A small-molecule ligand and the protein it binds are described below.
Small molecule (SMILES): O=C(CCc1ccc(O)cc1)c1c(O)cc(O)cc1O

Binding-site contacts:
Ligand atom C1 contacts residue ALA74 of chain 1.A at 4.1 Å (hydrophobic).
Ligand atom O2 contacts residue MET167 of chain 1.A at 3.2 Å.
Ligand atom O4 contacts residue SER77 of chain 1.A at 2.8 Å (h-bond).
Ligand atom O1 contacts residue CYS137 of chain 1.A at 3.0 Å (h-bond).
Ligand atom C2 contacts residue GLU78 of chain 1.A at 3.2 Å.
Ligand atom C6 contacts residue ILE141 of chain 1.A at 4.0 Å (hydrophobic).
Ligand atom C7 contacts residue LEU92 of chain 1.A at 4.0 Å (hydrophobic).
Ligand atom C7 contacts residue ILE141 of chain 1.A at 4.2 Å (hydrophobic).
Ligand atom C9 contacts residue CYS137 of chain 1.A at 4.2 Å (hydrophobic).
Ligand atom C3 contacts residue LEU92 of chain 1.A at 4.4 Å (hydrophobic).
Ligand atom C1 contacts residue GLU78 of chain 1.A at 3.2 Å.
Ligand atom C12 contacts residue VAL96 of chain 1.A at 4.2 Å (hydrophobic).
Ligand atom C5 contacts residue ILE141 of chain 1.A at 4.0 Å (hydrophobic).
Ligand atom O2 contacts residue ILE141 of chain 1.A at 4.0 Å.
Ligand atom C6 contacts residue CYS137 of chain 1.A at 4.2 Å (hydrophobic).
Ligand atom C2 contacts residue GLY140 of chain 1.A at 4.2 Å.
Ligand atom C1 contacts residue GLY140 of chain 1.A at 4.1 Å.
Ligand atom C2 contacts residue ALA74 of chain 1.A at 4.0 Å (hydrophobic).
Ligand atom C15 contacts residue VAL171 of chain 1.A at 4.3 Å (hydrophobic).
Ligand atom C13 contacts residue ILE175 of chain 1.A at 4.2 Å (hydrophobic).
Ligand atom O5 contacts residue MET167 of chain 1.A at 4.3 Å.
Ligand atom C3 contacts residue SER77 of chain 1.A at 3.6 Å.
Ligand atom O4 contacts residue GLY140 of chain 1.A at 3.8 Å.
Ligand atom C8 contacts residue CYS137 of chain 1.A at 4.0 Å (hydrophobic).
Ligand atom C1 contacts residue ILE141 of chain 1.A at 4.2 Å (hydrophobic).
Ligand atom C5 contacts residue LEU92 of chain 1.A at 4.2 Å (hydrophobic).
Ligand atom O4 contacts residue GLU78 of chain 1.A at 2.4 Å (salt-bridge).
Ligand atom C8 contacts residue LEU92 of chain 1.A at 4.2 Å (hydrophobic).
Ligand atom C7 contacts residue CYS137 of chain 1.A at 4.4 Å (hydrophobic).
Ligand atom O1 contacts residue ILE141 of chain 1.A at 4.3 Å.
Ligand atom C14 contacts residue ILE175 of chain 1.A at 4.0 Å (hydrophobic).
Ligand atom O4 contacts residue ALA144 of chain 1.A at 4.3 Å.
Ligand atom O3 contacts residue ASN110 of chain 1.A at 3.6 Å.
Ligand atom O4 contacts residue ALA74 of chain 1.A at 3.0 Å (h-bond).
Ligand atom C2 contacts residue SER77 of chain 1.A at 3.6 Å.
Ligand atom O5 contacts residue MET89 of chain 1.A at 3.4 Å.
Ligand atom C4 contacts residue LEU92 of chain 1.A at 4.0 Å (hydrophobic).
Ligand atom O5 contacts residue LEU92 of chain 1.A at 3.6 Å.
Ligand atom C11 contacts residue VAL96 of chain 1.A at 4.1 Å (hydrophobic).
Ligand atom C2 contacts residue ILE141 of chain 1.A at 4.4 Å (hydrophobic).

Sequence of chain 1.A:
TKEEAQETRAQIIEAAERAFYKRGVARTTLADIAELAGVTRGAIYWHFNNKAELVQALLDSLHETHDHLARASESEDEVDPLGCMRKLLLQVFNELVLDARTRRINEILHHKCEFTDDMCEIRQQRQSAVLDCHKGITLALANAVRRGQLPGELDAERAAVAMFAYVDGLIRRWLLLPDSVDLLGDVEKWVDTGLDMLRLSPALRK